Sequence of chain 1.D:
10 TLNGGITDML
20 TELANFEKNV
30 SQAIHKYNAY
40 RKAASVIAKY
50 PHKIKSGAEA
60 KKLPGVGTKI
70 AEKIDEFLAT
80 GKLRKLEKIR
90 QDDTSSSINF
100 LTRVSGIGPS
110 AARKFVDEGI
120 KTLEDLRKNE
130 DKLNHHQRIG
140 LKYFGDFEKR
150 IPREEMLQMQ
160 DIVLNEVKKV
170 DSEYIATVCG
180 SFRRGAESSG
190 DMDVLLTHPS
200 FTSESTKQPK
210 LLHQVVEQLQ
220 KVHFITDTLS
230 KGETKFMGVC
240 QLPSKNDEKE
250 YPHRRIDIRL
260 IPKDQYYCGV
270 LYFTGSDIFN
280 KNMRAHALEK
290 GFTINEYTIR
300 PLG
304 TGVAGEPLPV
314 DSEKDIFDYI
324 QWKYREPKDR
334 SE

A small-molecule ligand and the protein it binds are described below.
Small molecule (SMILES): Nc1nc2c([nH]c(=O)n2[C@H]2C[C@H](O)[C@@H](CO[P](=O)(O)O[P](=O)(O)OP(=O)(O)O)O2)c(=O)[nH]1

Binding-site contacts:
Ligand atom O2A contacts residue ASP192 of chain 1.D at 2.9 Å (salt-bridge).
Ligand atom O3' contacts residue GLY274 of chain 1.D at 3.4 Å.
Ligand atom PG contacts residue MG1 of chain 1.F at 3.3 Å.
Ligand atom C4 contacts residue ASP276 of chain 1.D at 3.5 Å.
Ligand atom C2' contacts residue GLY274 of chain 1.D at 3.4 Å.
Ligand atom O3' contacts residue THR273 of chain 1.D at 3.5 Å (h-bond).
Ligand atom O3B contacts residue MG1 of chain 1.F at 3.5 Å.
Ligand atom O1A contacts residue PPV1 of chain 1.H at 2.7 Å (h-bond).
Ligand atom PB contacts residue PPV1 of chain 1.H at 0.5 Å.
Ligand atom O1B contacts residue SER180 of chain 1.D at 3.5 Å (h-bond).
Ligand atom O2B contacts residue GLY179 of chain 1.D at 3.4 Å.
Ligand atom O1G contacts residue GLY189 of chain 1.D at 2.9 Å (h-bond).
Ligand atom O2A contacts residue PPV1 of chain 1.H at 2.6 Å (h-bond).
Ligand atom C2' contacts residue ASN279 of chain 1.D at 3.3 Å.
Ligand atom PA contacts residue PPV1 of chain 1.H at 1.9 Å.
Ligand atom O2B contacts residue ASP192 of chain 1.D at 3.0 Å (salt-bridge).
Ligand atom C2' contacts residue TYR271 of chain 1.D at 3.4 Å (hydrophobic).
Ligand atom O2B contacts residue PPV1 of chain 1.H at 0.6 Å (h-bond).
Ligand atom O3G contacts residue PPV1 of chain 1.H at 0.8 Å (h-bond).
Ligand atom O3' contacts residue PPV1 of chain 1.H at 2.8 Å (h-bond).
Ligand atom O3G contacts residue MG1 of chain 1.F at 2.0 Å.
Ligand atom O8 contacts residue ASN279 of chain 1.D at 2.7 Å (h-bond).
Ligand atom PA contacts residue MG1 of chain 1.F at 3.3 Å.
Ligand atom O2A contacts residue MG1 of chain 1.F at 2.0 Å.
Ligand atom PB contacts residue MG1 of chain 1.F at 3.2 Å.
Ligand atom O2B contacts residue SER180 of chain 1.D at 3.2 Å (h-bond).
Ligand atom O1G contacts residue SER180 of chain 1.D at 2.9 Å (h-bond).
Ligand atom O1G contacts residue PPV1 of chain 1.H at 0.8 Å (h-bond).
Ligand atom O3B contacts residue PPV1 of chain 1.H at 0.9 Å (h-bond).
Ligand atom PG contacts residue PPV1 of chain 1.H at 0.9 Å.
Ligand atom O2G contacts residue PPV1 of chain 1.H at 1.1 Å (h-bond).
Ligand atom C5 contacts residue ASP276 of chain 1.D at 3.3 Å.
Ligand atom O3G contacts residue ASP190 of chain 1.D at 2.9 Å (salt-bridge).
Ligand atom O1B contacts residue PPV1 of chain 1.H at 0.3 Å (h-bond).
Ligand atom O5' contacts residue PPV1 of chain 1.H at 3.2 Å (h-bond).
Ligand atom O2A contacts residue ASP190 of chain 1.D at 2.7 Å (salt-bridge).
Ligand atom O2A contacts residue MG1 of chain 1.E at 2.5 Å.
Ligand atom O1B contacts residue ARG183 of chain 1.D at 2.7 Å (salt-bridge).
Ligand atom O3A contacts residue PPV1 of chain 1.H at 0.9 Å (h-bond).
Ligand atom O2B contacts residue MG1 of chain 1.F at 2.0 Å.